A small-molecule ligand and the protein it binds are described below.
Small molecule (SMILES): CC(=O)N[C@@H]1[C@@H](O)[C@H](O)[C@@H](CO)O[C@H]1O

Sequence of chain 17.F:
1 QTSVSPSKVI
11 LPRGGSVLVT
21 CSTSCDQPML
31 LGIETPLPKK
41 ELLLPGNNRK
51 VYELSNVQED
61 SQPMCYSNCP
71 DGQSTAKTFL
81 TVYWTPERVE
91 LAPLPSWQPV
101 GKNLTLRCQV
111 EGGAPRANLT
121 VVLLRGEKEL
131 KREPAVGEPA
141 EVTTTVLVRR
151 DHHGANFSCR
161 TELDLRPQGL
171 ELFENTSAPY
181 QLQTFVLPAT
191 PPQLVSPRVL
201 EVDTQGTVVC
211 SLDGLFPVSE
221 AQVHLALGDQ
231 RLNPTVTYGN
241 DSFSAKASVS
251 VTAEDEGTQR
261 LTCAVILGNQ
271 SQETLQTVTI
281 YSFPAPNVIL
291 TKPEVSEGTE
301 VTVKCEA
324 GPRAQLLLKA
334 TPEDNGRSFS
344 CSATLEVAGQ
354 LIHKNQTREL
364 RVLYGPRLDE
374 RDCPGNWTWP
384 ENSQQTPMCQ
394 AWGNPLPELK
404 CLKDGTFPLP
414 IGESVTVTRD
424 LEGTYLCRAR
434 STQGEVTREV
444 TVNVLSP

Binding-site contacts:
Ligand atom C2 contacts residue ASN240 of chain 17.F at 2.5 Å.
Ligand atom C4 contacts residue ASN240 of chain 17.F at 4.3 Å.
Ligand atom O5 contacts residue ASN240 of chain 17.F at 2.4 Å (h-bond).
Ligand atom C7 contacts residue ASN240 of chain 17.F at 3.2 Å.
Ligand atom C3 contacts residue ASN240 of chain 17.F at 3.7 Å.
Ligand atom N2 contacts residue ASN240 of chain 17.F at 2.8 Å (h-bond).
Ligand atom C1 contacts residue ASN240 of chain 17.F at 1.5 Å.
Ligand atom C5 contacts residue ASN240 of chain 17.F at 3.7 Å.
Ligand atom C8 contacts residue ASN240 of chain 17.F at 3.9 Å.
Ligand atom O7 contacts residue GLY239 of chain 17.F at 3.6 Å.
Ligand atom O7 contacts residue ASN240 of chain 17.F at 3.0 Å (h-bond).